This small molecule binds to this protein.
Small molecule (SMILES): CC[C@@H](C)c1nccs1

Sequence of chain 1.A:
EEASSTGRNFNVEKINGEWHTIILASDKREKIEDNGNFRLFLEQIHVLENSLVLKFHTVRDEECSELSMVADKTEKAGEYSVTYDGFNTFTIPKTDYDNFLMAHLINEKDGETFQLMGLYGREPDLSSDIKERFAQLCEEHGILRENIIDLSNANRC

Binding-site contacts:
Ligand atom C8 contacts residue MET73 of chain 1.A at 4.3 Å (hydrophobic).
Ligand atom C9 contacts residue PHE60 of chain 1.A at 4.2 Å (hydrophobic).
Ligand atom N3 contacts residue PHE60 of chain 1.A at 3.8 Å.
Ligand atom C4 contacts residue LEU46 of chain 1.A at 3.5 Å (hydrophobic).
Ligand atom C5 contacts residue ALA107 of chain 1.A at 4.1 Å (hydrophobic).
Ligand atom C2 contacts residue TYR124 of chain 1.A at 3.9 Å (hydrophobic).
Ligand atom C6 contacts residue TYR124 of chain 1.A at 4.3 Å (hydrophobic).
Ligand atom S1 contacts residue ALA107 of chain 1.A at 3.6 Å.
Ligand atom C5 contacts residue TYR124 of chain 1.A at 4.4 Å (hydrophobic).
Ligand atom N3 contacts residue TYR124 of chain 1.A at 4.2 Å.
Ligand atom C4 contacts residue TYR124 of chain 1.A at 4.2 Å (hydrophobic).
Ligand atom C6 contacts residue LEU109 of chain 1.A at 3.8 Å (hydrophobic).
Ligand atom C9 contacts residue LEU44 of chain 1.A at 4.5 Å (hydrophobic).
Ligand atom C9 contacts residue TYR124 of chain 1.A at 3.7 Å (hydrophobic).
Ligand atom C8 contacts residue LEU109 of chain 1.A at 3.7 Å (hydrophobic).
Ligand atom N3 contacts residue LEU58 of chain 1.A at 4.4 Å.
Ligand atom N3 contacts residue LEU46 of chain 1.A at 4.4 Å.
Ligand atom C7 contacts residue LEU109 of chain 1.A at 3.6 Å (hydrophobic).
Ligand atom C5 contacts residue PHE94 of chain 1.A at 4.2 Å (hydrophobic).
Ligand atom C8 contacts residue PHE60 of chain 1.A at 4.4 Å (hydrophobic).
Ligand atom C7 contacts residue PHE60 of chain 1.A at 4.4 Å (hydrophobic).
Ligand atom S1 contacts residue PHE94 of chain 1.A at 3.9 Å.